This protein binds this small molecule.
Small molecule (SMILES): C[C@]12CCc3c(ccc4cc(O)ccc34)[C@@H]1CCC2=O

Binding-site contacts:
Ligand atom C3 contacts residue VAL84 of chain 2.A at 4.3 Å (hydrophobic).
Ligand atom C27 contacts residue PHE86 of chain 2.A at 3.8 Å (hydrophobic).
Ligand atom C1 contacts residue ASP99 of chain 2.A at 3.7 Å.
Ligand atom C6 contacts residue MET112 of chain 2.A at 4.3 Å (hydrophobic).
Ligand atom C10 contacts residue SER58 of chain 2.A at 3.9 Å.
Ligand atom C2 contacts residue TYR14 of chain 2.A at 3.5 Å (hydrophobic).
Ligand atom O1 contacts residue PHE82 of chain 2.A at 3.5 Å.
Ligand atom C1 contacts residue TYR14 of chain 2.A at 3.4 Å (hydrophobic).
Ligand atom C26 contacts residue PHE86 of chain 2.A at 3.6 Å (hydrophobic).
Ligand atom C6 contacts residue ASP99 of chain 2.A at 3.7 Å.
Ligand atom C10 contacts residue LEU63 of chain 2.A at 4.1 Å (hydrophobic).
Ligand atom C27 contacts residue VAL84 of chain 2.A at 3.6 Å (hydrophobic).
Ligand atom C25 contacts residue PHE86 of chain 2.A at 3.6 Å (hydrophobic).
Ligand atom C6 contacts residue PRO97 of chain 2.A at 4.2 Å (hydrophobic).
Ligand atom C5 contacts residue PRO97 of chain 2.A at 4.1 Å (hydrophobic).
Ligand atom C24 contacts residue LEU63 of chain 2.A at 4.1 Å (hydrophobic).
Ligand atom C11 contacts residue SER58 of chain 2.A at 3.6 Å.
Ligand atom C12 contacts residue SER58 of chain 2.A at 4.4 Å.
Ligand atom C11 contacts residue LEU63 of chain 2.A at 3.9 Å (hydrophobic).
Ligand atom O1 contacts residue MET112 of chain 2.A at 3.5 Å.
Ligand atom C1 contacts residue MET112 of chain 2.A at 4.0 Å (hydrophobic).
Ligand atom C6 contacts residue ALA114 of chain 2.A at 3.7 Å (hydrophobic).
Ligand atom C24 contacts residue SER58 of chain 2.A at 4.0 Å.
Ligand atom C1 contacts residue PHE82 of chain 2.A at 3.7 Å (hydrophobic).
Ligand atom C19 contacts residue PHE116 of chain 2.A at 3.5 Å (hydrophobic).
Ligand atom C17 contacts residue PHE86 of chain 2.A at 4.4 Å (hydrophobic).
Ligand atom C6 contacts residue PHE82 of chain 2.A at 3.7 Å (hydrophobic).
Ligand atom C18 contacts residue PHE116 of chain 2.A at 3.8 Å (hydrophobic).
Ligand atom O1 contacts residue TYR14 of chain 2.A at 2.6 Å (h-bond).
Ligand atom O1 contacts residue ASP99 of chain 2.A at 2.5 Å (salt-bridge).
Ligand atom C5 contacts residue ALA114 of chain 2.A at 4.2 Å (hydrophobic).
Ligand atom C2 contacts residue LEU18 of chain 2.A at 4.2 Å (hydrophobic).
Ligand atom C5 contacts residue PHE116 of chain 2.A at 4.1 Å (hydrophobic).
Ligand atom C27 contacts residue VAL95 of chain 2.A at 3.7 Å (hydrophobic).
Ligand atom C11 contacts residue VAL84 of chain 2.A at 4.4 Å (hydrophobic).
Ligand atom C10 contacts residue LEU18 of chain 2.A at 4.5 Å (hydrophobic).
Ligand atom O26 contacts residue PHE86 of chain 2.A at 3.6 Å.
Ligand atom O26 contacts residue VAL95 of chain 2.A at 4.4 Å.
Ligand atom C4 contacts residue VAL84 of chain 2.A at 4.4 Å (hydrophobic).

Sequence of chain 2.A:
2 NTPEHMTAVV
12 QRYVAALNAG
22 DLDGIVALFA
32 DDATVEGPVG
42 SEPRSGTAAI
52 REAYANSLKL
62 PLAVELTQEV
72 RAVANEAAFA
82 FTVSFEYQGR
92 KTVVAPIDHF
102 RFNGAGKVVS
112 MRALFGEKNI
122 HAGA